Sequence of chain 2.A:
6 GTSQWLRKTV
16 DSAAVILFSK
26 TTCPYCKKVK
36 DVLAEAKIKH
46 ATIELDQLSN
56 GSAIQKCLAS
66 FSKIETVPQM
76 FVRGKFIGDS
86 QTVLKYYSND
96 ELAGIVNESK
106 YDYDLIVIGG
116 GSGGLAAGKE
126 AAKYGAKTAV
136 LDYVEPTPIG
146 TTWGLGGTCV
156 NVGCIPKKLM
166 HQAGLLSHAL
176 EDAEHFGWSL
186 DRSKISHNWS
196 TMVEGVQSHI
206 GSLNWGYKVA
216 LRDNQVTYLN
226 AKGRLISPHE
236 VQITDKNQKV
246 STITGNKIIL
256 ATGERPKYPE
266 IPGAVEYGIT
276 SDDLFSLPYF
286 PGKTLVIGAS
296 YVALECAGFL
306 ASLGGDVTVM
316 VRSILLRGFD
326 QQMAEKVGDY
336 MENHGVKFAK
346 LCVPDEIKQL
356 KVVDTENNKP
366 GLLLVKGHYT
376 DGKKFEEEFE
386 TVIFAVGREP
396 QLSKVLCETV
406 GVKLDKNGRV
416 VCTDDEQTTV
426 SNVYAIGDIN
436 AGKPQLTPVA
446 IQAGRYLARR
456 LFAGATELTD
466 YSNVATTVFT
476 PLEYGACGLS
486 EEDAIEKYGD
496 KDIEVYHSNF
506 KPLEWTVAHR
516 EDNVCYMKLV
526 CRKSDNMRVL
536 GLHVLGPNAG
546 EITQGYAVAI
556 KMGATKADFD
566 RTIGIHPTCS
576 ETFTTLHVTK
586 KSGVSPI

Binding-site contacts:
Ligand atom O2 contacts residue SER467 of chain 2.A at 3.4 Å.
Ligand atom C9 contacts residue GLY323 of chain 2.A at 3.4 Å.
Ligand atom C4 contacts residue E1T1 of chain 2.E at 3.2 Å.
Ligand atom C7 contacts residue E1T1 of chain 2.E at 3.9 Å.
Ligand atom C6 contacts residue THR471 of chain 2.A at 4.4 Å.
Ligand atom C3 contacts residue VAL469 of chain 2.A at 3.5 Å (hydrophobic).
Ligand atom O4 contacts residue TYR466 of chain 2.A at 2.6 Å (h-bond).
Ligand atom C2 contacts residue PRO439 of chain 2.A at 3.7 Å (hydrophobic).
Ligand atom O4 contacts residue SER467 of chain 2.A at 3.5 Å.
Ligand atom C1 contacts residue ASN468 of chain 2.A at 4.2 Å.
Ligand atom C9 contacts residue PHE324 of chain 2.A at 3.5 Å (hydrophobic).
Ligand atom C2 contacts residue TYR466 of chain 2.A at 3.6 Å (hydrophobic).
Ligand atom C8 contacts residue PHE324 of chain 2.A at 4.5 Å (hydrophobic).
Ligand atom C1 contacts residue VAL469 of chain 2.A at 4.4 Å (hydrophobic).
Ligand atom C3 contacts residue PRO439 of chain 2.A at 3.5 Å (hydrophobic).
Ligand atom O2 contacts residue TYR466 of chain 2.A at 4.0 Å.
Ligand atom O2 contacts residue ASN468 of chain 2.A at 2.8 Å (h-bond).
Ligand atom O5 contacts residue PHE324 of chain 2.A at 4.1 Å.
Ligand atom C8 contacts residue GLY323 of chain 2.A at 3.9 Å.
Ligand atom N1 contacts residue E1T1 of chain 2.E at 4.1 Å.
Ligand atom O1 contacts residue LEU484 of chain 2.A at 3.6 Å.
Ligand atom N1 contacts residue PRO439 of chain 2.A at 4.2 Å.
Ligand atom C2 contacts residue VAL469 of chain 2.A at 3.8 Å (hydrophobic).
Ligand atom C7 contacts residue VAL469 of chain 2.A at 3.9 Å (hydrophobic).
Ligand atom N2 contacts residue E1T1 of chain 2.E at 2.6 Å (h-bond).
Ligand atom C2 contacts residue ASN468 of chain 2.A at 4.2 Å.
Ligand atom N1 contacts residue VAL469 of chain 2.A at 4.1 Å.
Ligand atom C5 contacts residue E1T1 of chain 2.E at 2.9 Å.
Ligand atom S1 contacts residue PGE1 of chain 2.C at 3.9 Å.
Ligand atom O1 contacts residue PGE1 of chain 2.C at 3.2 Å.
Ligand atom S1 contacts residue ASN468 of chain 2.A at 4.0 Å.
Ligand atom O4 contacts residue PRO439 of chain 2.A at 4.0 Å.
Ligand atom O3 contacts residue PGE1 of chain 2.C at 3.5 Å.
Ligand atom O5 contacts residue GLY323 of chain 2.A at 3.4 Å (h-bond).
Ligand atom O4 contacts residue ASN468 of chain 2.A at 3.1 Å (h-bond).
Ligand atom C9 contacts residue E1T1 of chain 2.E at 4.4 Å.
Ligand atom O4 contacts residue VAL469 of chain 2.A at 2.8 Å (h-bond).
Ligand atom C4 contacts residue PRO439 of chain 2.A at 4.0 Å (hydrophobic).
Ligand atom C6 contacts residue E1T1 of chain 2.E at 3.5 Å.
Ligand atom C8 contacts residue E1T1 of chain 2.E at 3.2 Å.

The small molecule below binds the protein below.
Small molecule (SMILES): O=S(=O)(O)C[C@H](O)CN1CCN(CCO)CC1